A protein and the small-molecule ligand that binds it are described below.
Small molecule (SMILES): CCc1ccc(S(=O)(=O)Nc2cc3c(cc2OC)n(C)c(=O)n3C)cc1

Binding-site contacts:
Ligand atom SAZ contacts residue GLU37 of chain 1.A at 4.0 Å.
Ligand atom CAC contacts residue VAL33 of chain 1.A at 4.0 Å (hydrophobic).
Ligand atom OAF contacts residue PRO34 of chain 1.A at 4.0 Å.
Ligand atom CAH contacts residue PHE90 of chain 1.A at 3.8 Å (hydrophobic).
Ligand atom CAD contacts residue PHE29 of chain 1.A at 3.6 Å (hydrophobic).
Ligand atom CAU contacts residue VAL33 of chain 1.A at 3.6 Å (hydrophobic).
Ligand atom CAW contacts residue PHE90 of chain 1.A at 3.8 Å (hydrophobic).
Ligand atom NAY contacts residue VAL33 of chain 1.A at 3.5 Å.
Ligand atom CAT contacts residue PRO34 of chain 1.A at 3.9 Å (hydrophobic).
Ligand atom CAI contacts residue PHE90 of chain 1.A at 3.9 Å (hydrophobic).
Ligand atom CAJ contacts residue PHE90 of chain 1.A at 3.8 Å (hydrophobic).
Ligand atom CAM contacts residue ILE28 of chain 1.A at 3.5 Å (hydrophobic).
Ligand atom OAE contacts residue ASN84 of chain 1.A at 2.9 Å (h-bond).
Ligand atom CAV contacts residue PHE90 of chain 1.A at 3.7 Å (hydrophobic).
Ligand atom CAC contacts residue TYR83 of chain 1.A at 3.8 Å (hydrophobic).
Ligand atom OAE contacts residue VAL33 of chain 1.A at 4.0 Å.
Ligand atom OAE contacts residue CYS80 of chain 1.A at 3.9 Å.
Ligand atom CAD contacts residue ILE28 of chain 1.A at 3.6 Å (hydrophobic).
Ligand atom CAS contacts residue PHE90 of chain 1.A at 3.9 Å (hydrophobic).
Ligand atom CAL contacts residue VAL38 of chain 1.A at 3.9 Å (hydrophobic).
Ligand atom CAW contacts residue VAL33 of chain 1.A at 3.7 Å (hydrophobic).
Ligand atom CAC contacts residue ASN84 of chain 1.A at 3.6 Å.
Ligand atom CAM contacts residue PHE90 of chain 1.A at 3.8 Å (hydrophobic).
Ligand atom CAQ contacts residue PHE90 of chain 1.A at 3.8 Å (hydrophobic).
Ligand atom CAL contacts residue VAL33 of chain 1.A at 4.0 Å (hydrophobic).
Ligand atom CAR contacts residue PHE90 of chain 1.A at 3.7 Å (hydrophobic).
Ligand atom CAD contacts residue VAL33 of chain 1.A at 4.0 Å (hydrophobic).
Ligand atom CAK contacts residue PHE90 of chain 1.A at 3.8 Å (hydrophobic).
Ligand atom OAF contacts residue GLU37 of chain 1.A at 3.2 Å.
Ligand atom CAS contacts residue PRO34 of chain 1.A at 3.6 Å (hydrophobic).
Ligand atom OAG contacts residue VAL38 of chain 1.A at 3.7 Å.
Ligand atom NAX contacts residue VAL33 of chain 1.A at 3.8 Å.
Ligand atom NAO contacts residue PRO34 of chain 1.A at 3.4 Å.
Ligand atom CAL contacts residue PHE90 of chain 1.A at 3.6 Å (hydrophobic).
Ligand atom NAY contacts residue PHE90 of chain 1.A at 3.9 Å.
Ligand atom OAG contacts residue GLU37 of chain 1.A at 3.6 Å.
Ligand atom CAB contacts residue ILE28 of chain 1.A at 3.6 Å (hydrophobic).
Ligand atom NAX contacts residue PHE90 of chain 1.A at 4.0 Å.
Ligand atom CAV contacts residue VAL33 of chain 1.A at 3.8 Å (hydrophobic).
Ligand atom CAU contacts residue ASN84 of chain 1.A at 3.9 Å.

Sequence of chain 1.A:
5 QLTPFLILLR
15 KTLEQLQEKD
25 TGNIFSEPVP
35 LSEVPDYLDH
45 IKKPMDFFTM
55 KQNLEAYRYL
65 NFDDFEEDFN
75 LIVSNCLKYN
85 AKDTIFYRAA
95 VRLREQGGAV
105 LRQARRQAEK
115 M